Sequence of chain 1.B:
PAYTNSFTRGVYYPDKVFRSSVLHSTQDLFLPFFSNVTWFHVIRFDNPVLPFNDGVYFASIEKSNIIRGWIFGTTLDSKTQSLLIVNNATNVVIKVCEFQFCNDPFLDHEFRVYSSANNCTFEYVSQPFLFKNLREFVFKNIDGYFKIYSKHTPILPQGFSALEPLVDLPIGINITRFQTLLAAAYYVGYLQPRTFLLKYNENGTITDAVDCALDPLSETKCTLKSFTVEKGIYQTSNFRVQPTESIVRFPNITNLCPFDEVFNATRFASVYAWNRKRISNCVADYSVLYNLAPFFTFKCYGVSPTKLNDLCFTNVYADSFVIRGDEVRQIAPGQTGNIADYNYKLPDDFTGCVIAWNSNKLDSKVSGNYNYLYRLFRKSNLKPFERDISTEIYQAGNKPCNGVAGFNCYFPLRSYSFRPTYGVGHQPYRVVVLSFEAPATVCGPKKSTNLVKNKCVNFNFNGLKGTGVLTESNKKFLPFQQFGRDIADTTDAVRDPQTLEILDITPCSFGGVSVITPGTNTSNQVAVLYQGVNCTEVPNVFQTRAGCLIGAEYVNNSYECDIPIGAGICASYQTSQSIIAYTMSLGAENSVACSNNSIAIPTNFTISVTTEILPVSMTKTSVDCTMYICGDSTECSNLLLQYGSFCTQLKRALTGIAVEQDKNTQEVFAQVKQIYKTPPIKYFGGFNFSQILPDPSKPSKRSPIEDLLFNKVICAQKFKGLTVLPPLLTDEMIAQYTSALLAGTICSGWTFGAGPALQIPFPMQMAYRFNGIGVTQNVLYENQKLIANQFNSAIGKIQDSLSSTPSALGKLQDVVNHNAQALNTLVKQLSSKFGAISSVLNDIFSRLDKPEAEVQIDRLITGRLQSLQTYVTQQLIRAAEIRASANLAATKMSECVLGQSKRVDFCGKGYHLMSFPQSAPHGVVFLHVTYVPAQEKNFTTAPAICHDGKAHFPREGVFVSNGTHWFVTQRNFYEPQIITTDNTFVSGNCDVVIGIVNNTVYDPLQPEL

The protein below binds the small molecule below.
Small molecule (SMILES): CC(=O)N[C@@H]1[C@@H](O)[C@H](O)[C@@H](CO)O[C@H]1O

Binding-site contacts:
Ligand atom C3 contacts residue ASN1095 of chain 1.B at 3.8 Å.
Ligand atom C2 contacts residue ASN1095 of chain 1.B at 2.5 Å.
Ligand atom C1 contacts residue ASN1095 of chain 1.B at 1.5 Å.
Ligand atom O5 contacts residue ASN1095 of chain 1.B at 2.4 Å (h-bond).
Ligand atom C5 contacts residue HIS1098 of chain 1.B at 4.0 Å.
Ligand atom C5 contacts residue ASN1095 of chain 1.B at 3.7 Å.
Ligand atom C1 contacts residue HIS1098 of chain 1.B at 4.2 Å.
Ligand atom C8 contacts residue GLY1096 of chain 1.B at 4.4 Å.
Ligand atom N2 contacts residue THR1097 of chain 1.B at 4.0 Å.
Ligand atom O7 contacts residue ASN1095 of chain 1.B at 3.6 Å.
Ligand atom C5 contacts residue PHE1100 of chain 1.B at 4.3 Å (hydrophobic).
Ligand atom C7 contacts residue ASN1095 of chain 1.B at 3.5 Å.
Ligand atom N2 contacts residue ASN1095 of chain 1.B at 2.9 Å (h-bond).
Ligand atom C4 contacts residue ASN1095 of chain 1.B at 4.3 Å.
Ligand atom C8 contacts residue THR1097 of chain 1.B at 4.4 Å.
Ligand atom C3 contacts residue HIS1098 of chain 1.B at 4.2 Å.
Ligand atom C8 contacts residue ASN1095 of chain 1.B at 3.1 Å.
Ligand atom C6 contacts residue PHE1100 of chain 1.B at 4.2 Å (hydrophobic).
Ligand atom C1 contacts residue PHE1100 of chain 1.B at 4.3 Å (hydrophobic).
Ligand atom O5 contacts residue PHE1100 of chain 1.B at 3.7 Å.